Sequence of chain 1.B:
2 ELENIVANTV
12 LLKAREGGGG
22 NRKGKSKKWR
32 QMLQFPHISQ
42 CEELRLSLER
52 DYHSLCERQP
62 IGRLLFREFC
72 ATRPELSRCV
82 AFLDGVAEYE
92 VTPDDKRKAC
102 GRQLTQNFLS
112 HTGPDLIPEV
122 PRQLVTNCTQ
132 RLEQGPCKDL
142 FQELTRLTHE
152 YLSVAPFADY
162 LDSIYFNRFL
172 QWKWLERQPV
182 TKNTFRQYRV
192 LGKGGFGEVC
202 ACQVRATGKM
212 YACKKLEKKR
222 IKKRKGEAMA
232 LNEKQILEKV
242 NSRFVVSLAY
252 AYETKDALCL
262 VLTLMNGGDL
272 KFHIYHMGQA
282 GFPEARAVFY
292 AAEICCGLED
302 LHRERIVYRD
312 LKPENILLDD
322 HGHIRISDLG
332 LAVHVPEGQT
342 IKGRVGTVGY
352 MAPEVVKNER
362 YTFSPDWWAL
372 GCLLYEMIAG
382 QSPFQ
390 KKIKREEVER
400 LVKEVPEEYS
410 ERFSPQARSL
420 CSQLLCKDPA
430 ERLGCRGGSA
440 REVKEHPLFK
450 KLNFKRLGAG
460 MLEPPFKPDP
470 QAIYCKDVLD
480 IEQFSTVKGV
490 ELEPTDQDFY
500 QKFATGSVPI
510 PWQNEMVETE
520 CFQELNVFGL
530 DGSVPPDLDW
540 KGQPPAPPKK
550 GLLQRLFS

Binding-site contacts:
Ligand atom C3 contacts residue CYS57 of chain 1.B at 4.0 Å (hydrophobic).
Ligand atom O6 contacts residue HIS150 of chain 1.B at 4.3 Å.
Ligand atom C1 contacts residue VAL81 of chain 1.B at 3.9 Å (hydrophobic).
Ligand atom O5 contacts residue ARG68 of chain 1.B at 3.7 Å.
Ligand atom C4 contacts residue GLU58 of chain 1.B at 4.4 Å.
Ligand atom C2 contacts residue ARG64 of chain 1.B at 3.3 Å.
Ligand atom C1 contacts residue ARG68 of chain 1.B at 3.8 Å.
Ligand atom C1 contacts residue ARG64 of chain 1.B at 4.5 Å.
Ligand atom C3 contacts residue TYR53 of chain 1.B at 4.4 Å (hydrophobic).
Ligand atom C3 contacts residue ARG64 of chain 1.B at 3.8 Å.
Ligand atom O6 contacts residue CYS57 of chain 1.B at 3.6 Å (h-bond).
Ligand atom O6 contacts residue GLU58 of chain 1.B at 3.7 Å.
Ligand atom O6 contacts residue ARG64 of chain 1.B at 3.1 Å (salt-bridge).
Ligand atom C4 contacts residue TYR53 of chain 1.B at 3.3 Å (hydrophobic).
Ligand atom O5 contacts residue ARG64 of chain 1.B at 2.7 Å (salt-bridge).
Ligand atom C4 contacts residue PHE67 of chain 1.B at 4.0 Å (hydrophobic).
Ligand atom C3 contacts residue HIS150 of chain 1.B at 4.5 Å.
Ligand atom C1 contacts residue PHE67 of chain 1.B at 4.4 Å (hydrophobic).
Ligand atom C2 contacts residue CYS57 of chain 1.B at 4.2 Å (hydrophobic).
Ligand atom C4 contacts residue CYS57 of chain 1.B at 3.6 Å (hydrophobic).
Ligand atom C2 contacts residue ARG68 of chain 1.B at 4.1 Å.

The small molecule below binds the protein below.
Small molecule (SMILES): C[C@@H](O)[C@@H](C)O